Binding-site contacts:
Ligand atom N2 contacts residue ASN125 of chain 1.A at 3.1 Å (h-bond).
Ligand atom C4 contacts residue ASN125 of chain 1.A at 3.9 Å.
Ligand atom C2 contacts residue LYS115 of chain 1.A at 4.3 Å.
Ligand atom C5 contacts residue ASN113 of chain 1.A at 4.2 Å.
Ligand atom C1 contacts residue ASN113 of chain 1.A at 4.0 Å.
Ligand atom C3 contacts residue ASN125 of chain 1.A at 3.7 Å.
Ligand atom C6 contacts residue GLU40 of chain 1.A at 4.1 Å.
Ligand atom O3 contacts residue LYS115 of chain 1.A at 4.0 Å.
Ligand atom C1 contacts residue ASN125 of chain 1.A at 1.4 Å.
Ligand atom C6 contacts residue ASN113 of chain 1.A at 3.5 Å.
Ligand atom C7 contacts residue ASN125 of chain 1.A at 3.8 Å.
Ligand atom O7 contacts residue LYS115 of chain 1.A at 3.7 Å.
Ligand atom C5 contacts residue ASN125 of chain 1.A at 3.6 Å.
Ligand atom O7 contacts residue ASN125 of chain 1.A at 4.0 Å.
Ligand atom C2 contacts residue ASN125 of chain 1.A at 2.4 Å.
Ligand atom O5 contacts residue ASN113 of chain 1.A at 3.5 Å.
Ligand atom O6 contacts residue GLU40 of chain 1.A at 4.1 Å.
Ligand atom O5 contacts residue ASN125 of chain 1.A at 2.4 Å (h-bond).

Sequence of chain 1.A:
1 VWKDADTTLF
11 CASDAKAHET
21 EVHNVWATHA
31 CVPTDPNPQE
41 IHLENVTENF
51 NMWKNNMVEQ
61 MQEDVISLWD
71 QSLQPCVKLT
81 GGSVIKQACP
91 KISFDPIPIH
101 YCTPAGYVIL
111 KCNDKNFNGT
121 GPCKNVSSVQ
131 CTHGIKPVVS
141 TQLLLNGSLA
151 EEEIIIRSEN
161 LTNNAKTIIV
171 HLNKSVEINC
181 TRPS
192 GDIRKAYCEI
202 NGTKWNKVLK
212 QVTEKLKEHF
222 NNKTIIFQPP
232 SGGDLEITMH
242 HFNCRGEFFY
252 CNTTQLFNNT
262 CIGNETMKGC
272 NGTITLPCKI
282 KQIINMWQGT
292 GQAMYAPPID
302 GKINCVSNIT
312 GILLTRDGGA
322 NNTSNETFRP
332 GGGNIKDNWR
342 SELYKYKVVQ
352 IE

This protein binds this small molecule.
Small molecule (SMILES): CC(=O)N[C@@H]1[C@@H](O)[C@H](O)[C@@H](CO)O[C@H]1O